A protein and the small-molecule ligand that binds it are described below.
Small molecule (SMILES): CN(C)c1ccc(N(Cc2cccc(Cl)c2)C(=O)Cc2cncc3ccccc23)nc1

Binding-site contacts:
Ligand atom C20 contacts residue PHE140 of chain 1.A at 3.7 Å (hydrophobic).
Ligand atom C7 contacts residue GLN189 of chain 1.A at 3.5 Å.
Ligand atom C contacts residue HIS41 of chain 1.A at 3.2 Å.
Ligand atom C11 contacts residue MET165 of chain 1.A at 3.1 Å (hydrophobic).
Ligand atom CL contacts residue MET165 of chain 1.A at 3.6 Å.
Ligand atom C22 contacts residue DMS1 of chain 1.G at 3.5 Å.
Ligand atom C18 contacts residue LEU141 of chain 1.A at 3.6 Å (hydrophobic).
Ligand atom C15 contacts residue CYS145 of chain 1.A at 3.7 Å (hydrophobic).
Ligand atom CL contacts residue HIS41 of chain 1.A at 3.4 Å.
Ligand atom C12 contacts residue MET165 of chain 1.A at 3.3 Å (hydrophobic).
Ligand atom N3 contacts residue SER144 of chain 1.A at 3.5 Å (h-bond).
Ligand atom C19 contacts residue LEU141 of chain 1.A at 3.7 Å (hydrophobic).
Ligand atom C20 contacts residue LEU141 of chain 1.A at 3.7 Å (hydrophobic).
Ligand atom C17 contacts residue HIS163 of chain 1.A at 3.3 Å.
Ligand atom C21 contacts residue DMS1 of chain 1.G at 3.7 Å.
Ligand atom C13 contacts residue MET165 of chain 1.A at 3.6 Å (hydrophobic).
Ligand atom O contacts residue MET165 of chain 1.A at 3.5 Å.
Ligand atom C23 contacts residue ASN142 of chain 1.A at 3.6 Å.
Ligand atom O contacts residue DMS1 of chain 1.G at 3.5 Å (h-bond).
Ligand atom C9 contacts residue GLN189 of chain 1.A at 3.5 Å.
Ligand atom C contacts residue THR25 of chain 1.A at 3.7 Å.
Ligand atom C20 contacts residue ASN142 of chain 1.A at 3.5 Å.
Ligand atom C18 contacts residue HIS163 of chain 1.A at 3.7 Å.
Ligand atom CL contacts residue ASP187 of chain 1.A at 3.6 Å.
Ligand atom C19 contacts residue GLU166 of chain 1.A at 3.7 Å.
Ligand atom C20 contacts residue GLU166 of chain 1.A at 3.4 Å.
Ligand atom CL contacts residue HIS164 of chain 1.A at 3.7 Å.
Ligand atom C2 contacts residue MET49 of chain 1.A at 3.7 Å (hydrophobic).
Ligand atom C18 contacts residue GLU166 of chain 1.A at 3.6 Å.
Ligand atom C19 contacts residue ASN142 of chain 1.A at 3.7 Å.
Ligand atom C18 contacts residue PHE140 of chain 1.A at 3.5 Å (hydrophobic).
Ligand atom N3 contacts residue HIS163 of chain 1.A at 2.6 Å (h-bond).
Ligand atom C11 contacts residue ARG188 of chain 1.A at 3.5 Å.
Ligand atom C17 contacts residue CYS145 of chain 1.A at 3.7 Å (hydrophobic).
Ligand atom O contacts residue GLU166 of chain 1.A at 2.9 Å (salt-bridge).
Ligand atom C6 contacts residue MET49 of chain 1.A at 3.7 Å (hydrophobic).
Ligand atom C6 contacts residue HIS41 of chain 1.A at 3.5 Å.
Ligand atom C10 contacts residue ARG188 of chain 1.A at 3.4 Å.
Ligand atom C23 contacts residue DMS1 of chain 1.G at 3.5 Å.
Ligand atom C10 contacts residue MET165 of chain 1.A at 3.6 Å (hydrophobic).

Sequence of chain 1.B:
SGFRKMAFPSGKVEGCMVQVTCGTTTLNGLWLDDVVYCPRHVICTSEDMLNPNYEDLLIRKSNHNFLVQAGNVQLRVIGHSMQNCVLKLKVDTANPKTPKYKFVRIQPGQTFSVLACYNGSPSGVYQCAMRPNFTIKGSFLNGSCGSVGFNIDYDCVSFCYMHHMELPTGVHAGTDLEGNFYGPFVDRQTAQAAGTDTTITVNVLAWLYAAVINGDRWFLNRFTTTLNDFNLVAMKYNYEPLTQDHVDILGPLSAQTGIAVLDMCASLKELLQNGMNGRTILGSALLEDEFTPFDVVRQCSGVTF

Sequence of chain 1.A:
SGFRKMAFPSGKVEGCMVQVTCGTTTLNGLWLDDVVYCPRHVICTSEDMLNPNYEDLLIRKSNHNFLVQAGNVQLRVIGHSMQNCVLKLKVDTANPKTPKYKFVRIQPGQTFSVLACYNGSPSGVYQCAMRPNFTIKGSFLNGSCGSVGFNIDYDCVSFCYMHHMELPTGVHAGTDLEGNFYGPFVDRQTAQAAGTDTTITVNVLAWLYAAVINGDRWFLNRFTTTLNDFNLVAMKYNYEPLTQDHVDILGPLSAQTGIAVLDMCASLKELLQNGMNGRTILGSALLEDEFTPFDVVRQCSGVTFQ